A protein and the small-molecule ligand that binds it are described below.
Small molecule (SMILES): CC1(C)S[C@H]([C@H](NC(=O)[C@H](N)c2ccccc2)C(=O)O)N[C@H]1C(=O)O

Sequence of chain 1.B:
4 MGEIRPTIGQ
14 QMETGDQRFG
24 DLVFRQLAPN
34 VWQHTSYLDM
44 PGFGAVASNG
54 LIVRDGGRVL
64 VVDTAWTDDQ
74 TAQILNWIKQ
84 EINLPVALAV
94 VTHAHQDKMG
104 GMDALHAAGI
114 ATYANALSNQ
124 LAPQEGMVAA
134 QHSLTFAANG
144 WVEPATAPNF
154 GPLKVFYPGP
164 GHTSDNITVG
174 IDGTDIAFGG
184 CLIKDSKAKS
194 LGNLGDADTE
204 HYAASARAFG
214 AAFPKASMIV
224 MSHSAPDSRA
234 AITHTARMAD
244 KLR

Sequence of chain 1.A:
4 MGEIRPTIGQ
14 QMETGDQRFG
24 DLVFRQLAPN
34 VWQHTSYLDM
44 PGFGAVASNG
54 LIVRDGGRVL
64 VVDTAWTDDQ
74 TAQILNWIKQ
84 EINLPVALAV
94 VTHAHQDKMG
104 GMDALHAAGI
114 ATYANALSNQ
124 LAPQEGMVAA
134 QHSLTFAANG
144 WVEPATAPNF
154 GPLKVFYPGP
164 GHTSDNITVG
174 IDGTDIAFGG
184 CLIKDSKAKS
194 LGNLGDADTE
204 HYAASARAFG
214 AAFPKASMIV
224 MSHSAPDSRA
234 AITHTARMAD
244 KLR

Binding-site contacts:
Ligand atom C13 contacts residue ZN1 of chain 1.M at 3.3 Å.
Ligand atom O3 contacts residue GLN99 of chain 1.B at 3.4 Å.
Ligand atom C11 contacts residue PRO44 of chain 1.A at 3.7 Å (hydrophobic).
Ligand atom C15 contacts residue HIS98 of chain 1.B at 3.2 Å.
Ligand atom N3 contacts residue HIS226 of chain 1.B at 3.6 Å (h-bond).
Ligand atom C16 contacts residue HIS226 of chain 1.B at 3.3 Å.
Ligand atom O3 contacts residue TRP69 of chain 1.B at 3.6 Å.
Ligand atom OXT contacts residue ASN196 of chain 1.B at 2.9 Å (h-bond).
Ligand atom N1 contacts residue GLY45 of chain 1.A at 2.9 Å (h-bond).
Ligand atom OXT contacts residue HIS98 of chain 1.B at 3.6 Å.
Ligand atom O1 contacts residue HIS226 of chain 1.B at 2.9 Å (h-bond).
Ligand atom C1 contacts residue THR10 of chain 1.A at 3.5 Å.
Ligand atom C4 contacts residue GLY45 of chain 1.A at 3.1 Å.
Ligand atom C15 contacts residue ZN1 of chain 1.L at 3.3 Å.
Ligand atom N2 contacts residue GLN99 of chain 1.B at 2.9 Å (h-bond).
Ligand atom C13 contacts residue ASP100 of chain 1.B at 3.4 Å.
Ligand atom C2 contacts residue HIS226 of chain 1.B at 3.7 Å.
Ligand atom O2 contacts residue ASN196 of chain 1.B at 3.0 Å (h-bond).
Ligand atom OXT contacts residue GLY45 of chain 1.A at 3.2 Å (h-bond).
Ligand atom O1 contacts residue CYS184 of chain 1.B at 3.3 Å.
Ligand atom C1 contacts residue ASN196 of chain 1.B at 3.6 Å.
Ligand atom O2 contacts residue GLY195 of chain 1.B at 3.4 Å.
Ligand atom C16 contacts residue ZN1 of chain 1.M at 3.7 Å.
Ligand atom N3 contacts residue ASP100 of chain 1.B at 3.1 Å (salt-bridge).
Ligand atom C12 contacts residue ZN1 of chain 1.M at 3.1 Å.
Ligand atom C11 contacts residue GLY45 of chain 1.A at 3.4 Å.
Ligand atom C3 contacts residue GLY45 of chain 1.A at 3.5 Å.
Ligand atom O1 contacts residue LYS187 of chain 1.B at 3.3 Å (salt-bridge).
Ligand atom C8 contacts residue LEU41 of chain 1.B at 3.5 Å (hydrophobic).
Ligand atom C2 contacts residue LYS187 of chain 1.B at 3.5 Å.
Ligand atom O4 contacts residue HIS165 of chain 1.B at 2.9 Å.
Ligand atom O4 contacts residue HIS98 of chain 1.B at 3.0 Å (h-bond).
Ligand atom O1 contacts residue ZN1 of chain 1.M at 2.2 Å.
Ligand atom O2 contacts residue LYS187 of chain 1.B at 2.9 Å (salt-bridge).
Ligand atom N3 contacts residue ZN1 of chain 1.M at 2.2 Å.
Ligand atom C10 contacts residue PRO44 of chain 1.A at 3.6 Å (hydrophobic).
Ligand atom C2 contacts residue ZN1 of chain 1.M at 3.0 Å.
Ligand atom O4 contacts residue ZN1 of chain 1.L at 2.4 Å.
Ligand atom C5 contacts residue GLY45 of chain 1.A at 3.2 Å.
Ligand atom O3 contacts residue ASP100 of chain 1.B at 3.4 Å (salt-bridge).